Binding-site contacts:
Ligand atom O21 contacts residue MES1 of chain 1.SA at 2.6 Å (h-bond).
Ligand atom C43 contacts residue THR48 of chain 1.V at 3.7 Å.
Ligand atom C11 contacts residue GLY168 of chain 1.V at 3.1 Å.
Ligand atom C10 contacts residue THR1 of chain 1.V at 1.5 Å.
Ligand atom N25 contacts residue THR21 of chain 1.V at 3.2 Å (h-bond).
Ligand atom C33 contacts residue ILE127 of chain 1.W at 3.7 Å (hydrophobic).
Ligand atom O13 contacts residue THR21 of chain 1.V at 3.5 Å (h-bond).
Ligand atom C42 contacts residue GLY47 of chain 1.V at 3.4 Å.
Ligand atom N22 contacts residue THR1 of chain 1.V at 3.7 Å.
Ligand atom O21 contacts residue THR1 of chain 1.V at 2.3 Å (h-bond).
Ligand atom C24 contacts residue GLY47 of chain 1.V at 3.4 Å.
Ligand atom C12 contacts residue MES1 of chain 1.SA at 2.8 Å.
Ligand atom C3 contacts residue ALA49 of chain 1.V at 3.6 Å (hydrophobic).
Ligand atom O21 contacts residue ALA46 of chain 1.V at 3.5 Å.
Ligand atom C4 contacts residue CYS31 of chain 1.V at 3.0 Å (hydrophobic).
Ligand atom O21 contacts residue GLY47 of chain 1.V at 2.9 Å (h-bond).
Ligand atom C3 contacts residue CYS31 of chain 1.V at 3.1 Å (hydrophobic).
Ligand atom C23 contacts residue GLY47 of chain 1.V at 3.6 Å.
Ligand atom C30 contacts residue ASP125 of chain 1.W at 3.6 Å.
Ligand atom C4 contacts residue ALA49 of chain 1.V at 3.5 Å (hydrophobic).
Ligand atom N28 contacts residue ASP125 of chain 1.W at 3.0 Å (salt-bridge).
Ligand atom C10 contacts residue MES1 of chain 1.SA at 3.4 Å.
Ligand atom C9 contacts residue THR1 of chain 1.V at 1.4 Å.
Ligand atom C11 contacts residue ARG19 of chain 1.V at 3.5 Å.
Ligand atom O49 contacts residue THR21 of chain 1.V at 3.1 Å (h-bond).
Ligand atom C9 contacts residue MES1 of chain 1.SA at 3.5 Å.
Ligand atom C12 contacts residue THR1 of chain 1.V at 2.5 Å.
Ligand atom N22 contacts residue GLY47 of chain 1.V at 2.9 Å (h-bond).
Ligand atom C8 contacts residue THR1 of chain 1.V at 2.3 Å.
Ligand atom O39 contacts residue ALA49 of chain 1.V at 3.0 Å (h-bond).
Ligand atom C11 contacts residue THR1 of chain 1.V at 2.6 Å.
Ligand atom C38 contacts residue THR21 of chain 1.V at 3.3 Å.
Ligand atom C1 contacts residue GLY45 of chain 1.V at 3.6 Å.
Ligand atom C32 contacts residue ILE127 of chain 1.W at 3.7 Å (hydrophobic).
Ligand atom C7 contacts residue THR1 of chain 1.V at 2.6 Å.
Ligand atom O49 contacts residue SER20 of chain 1.V at 3.3 Å.
Ligand atom C6 contacts residue THR1 of chain 1.V at 3.7 Å.
Ligand atom O13 contacts residue THR1 of chain 1.V at 3.3 Å (h-bond).
Ligand atom C7 contacts residue GLY47 of chain 1.V at 3.7 Å.
Ligand atom C40 contacts residue THR21 of chain 1.V at 3.7 Å.

Sequence of chain 1.W:
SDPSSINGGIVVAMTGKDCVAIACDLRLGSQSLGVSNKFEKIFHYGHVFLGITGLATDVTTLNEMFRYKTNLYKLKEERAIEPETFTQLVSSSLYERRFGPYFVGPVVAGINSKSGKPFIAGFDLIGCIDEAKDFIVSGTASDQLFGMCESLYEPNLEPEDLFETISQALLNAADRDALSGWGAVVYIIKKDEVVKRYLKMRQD

A small-molecule ligand and the protein it binds are described below.
Small molecule (SMILES): COc1ccc(C[C@H](NC(=O)[C@H](C)NC(=O)CN2CCOCC2)C(=O)N[C@@H](Cc2ccccc2)[C@@H](O)[C@H](C)CO)cc1

Sequence of chain 1.V:
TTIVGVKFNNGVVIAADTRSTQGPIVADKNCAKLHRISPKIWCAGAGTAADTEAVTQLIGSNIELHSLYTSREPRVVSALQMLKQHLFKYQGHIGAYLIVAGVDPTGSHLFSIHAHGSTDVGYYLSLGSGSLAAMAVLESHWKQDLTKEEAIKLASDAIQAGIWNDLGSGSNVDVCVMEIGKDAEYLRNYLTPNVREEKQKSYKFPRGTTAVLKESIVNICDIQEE